Sequence of chain 1.C:
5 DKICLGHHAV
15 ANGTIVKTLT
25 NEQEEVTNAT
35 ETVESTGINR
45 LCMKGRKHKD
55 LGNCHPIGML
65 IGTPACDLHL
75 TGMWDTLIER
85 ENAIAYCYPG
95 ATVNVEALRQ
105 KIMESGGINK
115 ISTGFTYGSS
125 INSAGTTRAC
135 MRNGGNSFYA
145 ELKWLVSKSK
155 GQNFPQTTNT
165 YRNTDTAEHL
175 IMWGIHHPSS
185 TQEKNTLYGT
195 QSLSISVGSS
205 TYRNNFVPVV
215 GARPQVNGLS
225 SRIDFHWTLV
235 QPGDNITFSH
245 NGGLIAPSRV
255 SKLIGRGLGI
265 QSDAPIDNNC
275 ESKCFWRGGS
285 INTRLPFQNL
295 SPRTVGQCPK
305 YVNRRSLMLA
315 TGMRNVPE

A protein and the small-molecule ligand that binds it are described below.
Small molecule (SMILES): CC(=O)N[C@H]1[C@H](O[C@H]2[C@H](O)[C@@H](NC(C)=O)CO[C@@H]2CO)O[C@H](CO)[C@@H](O)[C@@H]1O

Sequence of chain 1.A:
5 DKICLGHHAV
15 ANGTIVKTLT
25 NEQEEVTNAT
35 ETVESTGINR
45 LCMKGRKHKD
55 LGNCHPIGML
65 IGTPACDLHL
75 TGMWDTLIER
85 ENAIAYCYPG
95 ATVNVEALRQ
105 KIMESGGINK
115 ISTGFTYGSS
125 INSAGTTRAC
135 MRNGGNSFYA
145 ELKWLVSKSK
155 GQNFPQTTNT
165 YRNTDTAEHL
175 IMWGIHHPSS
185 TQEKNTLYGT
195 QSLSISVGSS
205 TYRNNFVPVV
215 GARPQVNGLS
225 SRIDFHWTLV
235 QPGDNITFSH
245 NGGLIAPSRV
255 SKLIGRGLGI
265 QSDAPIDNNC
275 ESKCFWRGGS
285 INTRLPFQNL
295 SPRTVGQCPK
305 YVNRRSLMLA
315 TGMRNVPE

Binding-site contacts:
Ligand atom C8 contacts residue GLY237 of chain 1.C at 3.7 Å.
Ligand atom N2 contacts residue GLY237 of chain 1.C at 2.8 Å (h-bond).
Ligand atom O6 contacts residue VAL220 of chain 1.A at 2.9 Å.
Ligand atom C3 contacts residue ASN239 of chain 1.C at 3.7 Å.
Ligand atom C1 contacts residue ASN239 of chain 1.C at 1.4 Å.
Ligand atom C7 contacts residue ASP238 of chain 1.C at 4.0 Å.
Ligand atom C5 contacts residue ASN239 of chain 1.C at 3.4 Å.
Ligand atom C1 contacts residue ASP238 of chain 1.C at 4.5 Å.
Ligand atom C2 contacts residue VAL220 of chain 1.A at 4.5 Å (hydrophobic).
Ligand atom O6 contacts residue ASN239 of chain 1.C at 4.4 Å.
Ligand atom N2 contacts residue ASP238 of chain 1.C at 4.1 Å.
Ligand atom C6 contacts residue ARG166 of chain 1.C at 3.8 Å.
Ligand atom C5 contacts residue ARG166 of chain 1.C at 4.2 Å.
Ligand atom C8 contacts residue SER204 of chain 1.C at 3.8 Å.
Ligand atom C3 contacts residue GLY237 of chain 1.C at 4.2 Å.
Ligand atom C1 contacts residue GLY237 of chain 1.C at 3.6 Å.
Ligand atom O7 contacts residue ASN239 of chain 1.C at 4.1 Å.
Ligand atom C7 contacts residue ASN239 of chain 1.C at 3.8 Å.
Ligand atom C4 contacts residue ASN239 of chain 1.C at 4.0 Å.
Ligand atom C6 contacts residue VAL220 of chain 1.A at 4.3 Å (hydrophobic).
Ligand atom C6 contacts residue ASN239 of chain 1.C at 4.4 Å.
Ligand atom O7 contacts residue VAL220 of chain 1.A at 4.0 Å.
Ligand atom O5 contacts residue ARG166 of chain 1.C at 3.8 Å.
Ligand atom C2 contacts residue ASN239 of chain 1.C at 2.4 Å.
Ligand atom O5 contacts residue ASN239 of chain 1.C at 2.0 Å (h-bond).
Ligand atom C2 contacts residue GLY237 of chain 1.C at 3.6 Å.
Ligand atom O6 contacts residue ARG166 of chain 1.C at 4.2 Å.
Ligand atom C8 contacts residue ASP238 of chain 1.C at 3.4 Å.
Ligand atom C7 contacts residue GLY237 of chain 1.C at 3.8 Å.
Ligand atom N2 contacts residue ASN239 of chain 1.C at 3.1 Å (h-bond).